Sequence of chain 1.A:
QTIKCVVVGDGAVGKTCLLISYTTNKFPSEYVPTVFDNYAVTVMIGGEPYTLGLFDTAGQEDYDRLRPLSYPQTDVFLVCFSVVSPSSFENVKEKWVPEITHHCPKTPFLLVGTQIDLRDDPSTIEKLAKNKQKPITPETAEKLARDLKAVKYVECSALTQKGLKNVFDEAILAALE

The protein below binds the small molecule below.
Small molecule (SMILES): Nc1nc2c(ncn2[C@@H]2O[C@H](CO[P](=O)(O)O[P](=O)(O)CP(=O)(O)O)[C@@H](O)[C@H]2O)c(=O)[nH]1

Binding-site contacts:
Ligand atom O6 contacts residue GLN117 of chain 1.A at 3.5 Å.
Ligand atom O2A contacts residue TYR33 of chain 1.A at 3.2 Å.
Ligand atom O3G contacts residue PRO35 of chain 1.A at 3.5 Å.
Ligand atom O1A contacts residue THR18 of chain 1.A at 3.3 Å (h-bond).
Ligand atom O1G contacts residue THR36 of chain 1.A at 2.9 Å (h-bond).
Ligand atom N2 contacts residue ASP119 of chain 1.A at 3.2 Å (salt-bridge).
Ligand atom C4 contacts residue GLN117 of chain 1.A at 3.6 Å.
Ligand atom O6 contacts residue ASP119 of chain 1.A at 3.6 Å (salt-bridge).
Ligand atom C4 contacts residue PHE29 of chain 1.A at 3.6 Å (hydrophobic).
Ligand atom C5 contacts residue GLN117 of chain 1.A at 3.4 Å.
Ligand atom C8 contacts residue GLN117 of chain 1.A at 3.5 Å.
Ligand atom PB contacts residue MG1 of chain 1.D at 3.4 Å.
Ligand atom O2' contacts residue PHE29 of chain 1.A at 3.6 Å.
Ligand atom N1 contacts residue ASP119 of chain 1.A at 3.1 Å (salt-bridge).
Ligand atom O1B contacts residue VAL15 of chain 1.A at 3.6 Å.
Ligand atom N9 contacts residue GLN117 of chain 1.A at 3.5 Å (h-bond).
Ligand atom O3A contacts residue GLY16 of chain 1.A at 3.2 Å (h-bond).
Ligand atom O2G contacts residue LYS17 of chain 1.A at 2.7 Å (salt-bridge).
Ligand atom C6 contacts residue GLN117 of chain 1.A at 3.5 Å.
Ligand atom PG contacts residue MG1 of chain 1.D at 3.5 Å.
Ligand atom O1A contacts residue CYS19 of chain 1.A at 2.9 Å (h-bond).
Ligand atom O6 contacts residue LEU161 of chain 1.A at 3.5 Å (h-bond).
Ligand atom O3A contacts residue LYS17 of chain 1.A at 3.6 Å (salt-bridge).
Ligand atom O4' contacts residue GLN117 of chain 1.A at 3.2 Å (h-bond).
Ligand atom O2G contacts residue GLY61 of chain 1.A at 2.9 Å (h-bond).
Ligand atom C3B contacts residue ALA14 of chain 1.A at 3.6 Å (hydrophobic).
Ligand atom O2G contacts residue GLY13 of chain 1.A at 3.6 Å.
Ligand atom O1A contacts residue GLY16 of chain 1.A at 3.4 Å.
Ligand atom PB contacts residue LYS17 of chain 1.A at 3.5 Å.
Ligand atom O3G contacts residue THR36 of chain 1.A at 3.6 Å (h-bond).
Ligand atom O2B contacts residue LYS17 of chain 1.A at 3.6 Å (salt-bridge).
Ligand atom O1B contacts residue GLY16 of chain 1.A at 3.1 Å (h-bond).
Ligand atom C8 contacts residue CYS19 of chain 1.A at 3.5 Å (hydrophobic).
Ligand atom O1B contacts residue LYS17 of chain 1.A at 2.9 Å (salt-bridge).
Ligand atom O2B contacts residue THR18 of chain 1.A at 3.0 Å (h-bond).
Ligand atom N7 contacts residue CYS19 of chain 1.A at 3.6 Å.
Ligand atom O2B contacts residue MG1 of chain 1.D at 2.0 Å.
Ligand atom O6 contacts residue ALA160 of chain 1.A at 3.0 Å (h-bond).
Ligand atom O6 contacts residue SER159 of chain 1.A at 3.6 Å.
Ligand atom O1G contacts residue MG1 of chain 1.D at 2.1 Å.